This small molecule binds to this protein.
Small molecule (SMILES): CC(=O)N[C@H]1[C@H](O[C@H]2[C@H](O)[C@@H](NC(C)=O)CO[C@@H]2CO)O[C@H](CO)[C@@H](O[C@@H]2O[C@H](CO)[C@@H](O)[C@H](O)[C@@H]2O)[C@@H]1O

Binding-site contacts:
Ligand atom C1 contacts residue ASN299 of chain 1.C at 1.5 Å.
Ligand atom C4 contacts residue ASN299 of chain 1.C at 4.3 Å.
Ligand atom N2 contacts residue ASN299 of chain 1.C at 2.9 Å (h-bond).
Ligand atom C1 contacts residue HIS297 of chain 1.C at 4.3 Å.
Ligand atom C8 contacts residue ASN263 of chain 1.C at 3.1 Å.
Ligand atom C1 contacts residue THR381 of chain 1.C at 4.0 Å.
Ligand atom C5 contacts residue ASN299 of chain 1.C at 3.8 Å.
Ligand atom C7 contacts residue ASN299 of chain 1.C at 3.2 Å.
Ligand atom C7 contacts residue HIS297 of chain 1.C at 3.7 Å.
Ligand atom C7 contacts residue ASN263 of chain 1.C at 4.0 Å.
Ligand atom O3 contacts residue HIS297 of chain 1.C at 4.2 Å.
Ligand atom C8 contacts residue ASN299 of chain 1.C at 4.2 Å.
Ligand atom N2 contacts residue HIS297 of chain 1.C at 2.9 Å (h-bond).
Ligand atom C8 contacts residue THR265 of chain 1.C at 3.4 Å.
Ligand atom C2 contacts residue HIS297 of chain 1.C at 3.8 Å.
Ligand atom C8 contacts residue CYS264 of chain 1.C at 4.3 Å (hydrophobic).
Ligand atom O5 contacts residue ASN299 of chain 1.C at 2.4 Å (h-bond).
Ligand atom C3 contacts residue HIS297 of chain 1.C at 3.8 Å.
Ligand atom C8 contacts residue HIS297 of chain 1.C at 3.7 Å.
Ligand atom O7 contacts residue ASN299 of chain 1.C at 3.1 Å (h-bond).
Ligand atom C2 contacts residue ASN299 of chain 1.C at 2.5 Å.
Ligand atom O5 contacts residue THR381 of chain 1.C at 4.1 Å.
Ligand atom O7 contacts residue ASN263 of chain 1.C at 3.8 Å.
Ligand atom C3 contacts residue ASN299 of chain 1.C at 3.9 Å.

Sequence of chain 1.C:
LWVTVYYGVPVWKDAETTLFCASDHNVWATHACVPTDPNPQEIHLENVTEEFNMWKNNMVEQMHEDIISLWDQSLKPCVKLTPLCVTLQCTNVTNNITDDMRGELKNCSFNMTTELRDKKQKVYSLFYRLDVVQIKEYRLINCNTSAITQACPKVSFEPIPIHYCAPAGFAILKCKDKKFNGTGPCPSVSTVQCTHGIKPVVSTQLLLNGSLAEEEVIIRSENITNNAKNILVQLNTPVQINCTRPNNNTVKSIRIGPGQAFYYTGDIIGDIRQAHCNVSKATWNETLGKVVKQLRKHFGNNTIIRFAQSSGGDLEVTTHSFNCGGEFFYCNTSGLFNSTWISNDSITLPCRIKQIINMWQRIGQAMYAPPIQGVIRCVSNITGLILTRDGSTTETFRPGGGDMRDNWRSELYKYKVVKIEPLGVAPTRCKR